Sequence of chain 1.D:
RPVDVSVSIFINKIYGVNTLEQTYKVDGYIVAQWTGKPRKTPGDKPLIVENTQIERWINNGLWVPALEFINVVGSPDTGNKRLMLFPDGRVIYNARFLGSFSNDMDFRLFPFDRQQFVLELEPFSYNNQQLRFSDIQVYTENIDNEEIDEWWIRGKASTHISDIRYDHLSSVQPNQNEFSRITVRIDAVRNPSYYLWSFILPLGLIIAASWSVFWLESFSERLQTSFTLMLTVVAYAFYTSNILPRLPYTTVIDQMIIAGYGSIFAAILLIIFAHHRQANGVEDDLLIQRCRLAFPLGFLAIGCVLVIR

Binding-site contacts:
Ligand atom BR contacts residue GLU77 of chain 1.D at 3.6 Å.
Ligand atom BR contacts residue ASN89 of chain 1.C at 3.9 Å.
Ligand atom BR contacts residue LEU76 of chain 1.D at 4.1 Å.
Ligand atom BR contacts residue PRO85 of chain 1.D at 4.3 Å.
Ligand atom BR contacts residue PHE78 of chain 1.D at 3.4 Å.

This small molecule binds to this protein.
Small molecule (SMILES): NCCCBr

Sequence of chain 1.C:
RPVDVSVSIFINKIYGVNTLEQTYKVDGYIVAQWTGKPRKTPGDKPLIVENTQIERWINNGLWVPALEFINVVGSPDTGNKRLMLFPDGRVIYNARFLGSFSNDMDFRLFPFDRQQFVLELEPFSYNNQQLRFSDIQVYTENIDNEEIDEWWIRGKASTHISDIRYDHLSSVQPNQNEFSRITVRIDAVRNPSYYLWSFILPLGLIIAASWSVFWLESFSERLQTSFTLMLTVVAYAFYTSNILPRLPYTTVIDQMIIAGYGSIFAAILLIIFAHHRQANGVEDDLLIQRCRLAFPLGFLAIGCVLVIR